Sequence of chain 1.I:
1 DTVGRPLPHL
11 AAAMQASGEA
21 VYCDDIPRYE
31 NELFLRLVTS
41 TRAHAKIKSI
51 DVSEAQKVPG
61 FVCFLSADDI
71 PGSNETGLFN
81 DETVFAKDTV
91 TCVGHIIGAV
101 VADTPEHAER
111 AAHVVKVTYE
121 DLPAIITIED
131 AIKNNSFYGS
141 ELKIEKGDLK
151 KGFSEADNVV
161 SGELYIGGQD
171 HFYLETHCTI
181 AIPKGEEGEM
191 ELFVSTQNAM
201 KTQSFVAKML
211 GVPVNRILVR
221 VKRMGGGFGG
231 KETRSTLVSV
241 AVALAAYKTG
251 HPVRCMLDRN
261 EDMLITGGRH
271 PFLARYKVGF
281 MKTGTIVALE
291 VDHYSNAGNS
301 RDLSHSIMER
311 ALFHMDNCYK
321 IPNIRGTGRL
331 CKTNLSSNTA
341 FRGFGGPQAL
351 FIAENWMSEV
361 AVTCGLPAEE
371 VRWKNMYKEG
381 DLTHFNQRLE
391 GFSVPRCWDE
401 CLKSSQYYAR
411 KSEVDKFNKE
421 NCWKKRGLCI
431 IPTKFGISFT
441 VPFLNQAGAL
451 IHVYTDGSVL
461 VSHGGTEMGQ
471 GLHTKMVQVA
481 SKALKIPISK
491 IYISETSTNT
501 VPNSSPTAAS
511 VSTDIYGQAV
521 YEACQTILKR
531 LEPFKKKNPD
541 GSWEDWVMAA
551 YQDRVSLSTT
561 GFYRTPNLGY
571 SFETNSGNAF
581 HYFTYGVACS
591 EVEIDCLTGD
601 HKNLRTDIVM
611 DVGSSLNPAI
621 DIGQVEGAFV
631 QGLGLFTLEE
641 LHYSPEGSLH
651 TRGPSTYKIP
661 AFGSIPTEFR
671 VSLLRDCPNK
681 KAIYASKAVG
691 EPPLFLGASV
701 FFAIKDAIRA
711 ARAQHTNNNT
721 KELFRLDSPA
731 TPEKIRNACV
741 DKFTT

Binding-site contacts:
Ligand atom N9 contacts residue ALA508 of chain 1.I at 4.0 Å.
Ligand atom C4 contacts residue PHE439 of chain 1.I at 4.1 Å (hydrophobic).
Ligand atom N9 contacts residue PHE344 of chain 1.I at 3.4 Å.
Ligand atom N9 contacts residue MOM1 of chain 1.CA at 3.2 Å (h-bond).
Ligand atom O2 contacts residue SER306 of chain 1.I at 4.1 Å.
Ligand atom C6 contacts residue THR440 of chain 1.I at 3.7 Å.
Ligand atom N3 contacts residue PHE439 of chain 1.I at 3.7 Å.
Ligand atom C8 contacts residue GLU691 of chain 1.I at 3.5 Å.
Ligand atom O6 contacts residue THR440 of chain 1.I at 3.2 Å.
Ligand atom C8 contacts residue PHE344 of chain 1.I at 3.4 Å (hydrophobic).
Ligand atom C4 contacts residue GLU232 of chain 1.I at 3.8 Å.
Ligand atom N9 contacts residue ALA509 of chain 1.I at 3.9 Å.
Ligand atom O2 contacts residue PHE439 of chain 1.I at 3.9 Å.
Ligand atom N7 contacts residue ALA509 of chain 1.I at 3.6 Å.
Ligand atom N7 contacts residue PHE344 of chain 1.I at 3.3 Å.
Ligand atom O2 contacts residue LEU444 of chain 1.I at 3.7 Å.
Ligand atom N7 contacts residue GLU691 of chain 1.I at 3.8 Å.
Ligand atom O6 contacts residue SER438 of chain 1.I at 3.7 Å.
Ligand atom O6 contacts residue PHE439 of chain 1.I at 3.8 Å.
Ligand atom O6 contacts residue PHE344 of chain 1.I at 3.7 Å.
Ligand atom N7 contacts residue MOM1 of chain 1.CA at 3.6 Å.
Ligand atom C2 contacts residue PHE439 of chain 1.I at 3.6 Å (hydrophobic).
Ligand atom N1 contacts residue PHE344 of chain 1.I at 3.3 Å.
Ligand atom C8 contacts residue MOM1 of chain 1.CA at 2.5 Å.
Ligand atom C4 contacts residue PHE344 of chain 1.I at 3.4 Å (hydrophobic).
Ligand atom C6 contacts residue PHE439 of chain 1.I at 3.9 Å (hydrophobic).
Ligand atom C6 contacts residue ARG310 of chain 1.I at 3.8 Å.
Ligand atom N1 contacts residue THR440 of chain 1.I at 3.5 Å (h-bond).
Ligand atom N3 contacts residue GLU232 of chain 1.I at 3.2 Å (salt-bridge).
Ligand atom N9 contacts residue GLU232 of chain 1.I at 3.1 Å (salt-bridge).
Ligand atom O6 contacts residue ARG310 of chain 1.I at 2.7 Å (salt-bridge).
Ligand atom C2 contacts residue PHE344 of chain 1.I at 3.4 Å (hydrophobic).
Ligand atom N1 contacts residue PHE439 of chain 1.I at 3.8 Å.
Ligand atom N7 contacts residue ARG310 of chain 1.I at 3.8 Å.
Ligand atom N3 contacts residue PHE344 of chain 1.I at 3.2 Å.
Ligand atom C5 contacts residue PHE344 of chain 1.I at 3.1 Å (hydrophobic).
Ligand atom C6 contacts residue PHE344 of chain 1.I at 3.2 Å (hydrophobic).
Ligand atom C8 contacts residue ALA509 of chain 1.I at 3.5 Å (hydrophobic).
Ligand atom O2 contacts residue PHE344 of chain 1.I at 3.9 Å.
Ligand atom C5 contacts residue ALA509 of chain 1.I at 4.0 Å (hydrophobic).

This small molecule binds to this protein.
Small molecule (SMILES): O=c1[nH]c(=O)c2nc[nH]c2[nH]1